This protein binds this small molecule.
Small molecule (SMILES): CC(=O)N[C@@H]1[C@@H](O)[C@H](O)[C@@H](CO)O[C@H]1O

Sequence of chain 1.B:
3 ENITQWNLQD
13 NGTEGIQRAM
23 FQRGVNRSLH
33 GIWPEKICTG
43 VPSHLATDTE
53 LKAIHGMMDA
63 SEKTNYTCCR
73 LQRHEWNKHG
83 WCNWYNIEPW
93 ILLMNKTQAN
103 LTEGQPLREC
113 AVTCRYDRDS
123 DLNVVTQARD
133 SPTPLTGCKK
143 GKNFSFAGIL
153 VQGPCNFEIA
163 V

Binding-site contacts:
Ligand atom C5 contacts residue ALA149 of chain 1.B at 3.8 Å (hydrophobic).
Ligand atom C8 contacts residue GLY26 of chain 1.B at 3.2 Å.
Ligand atom C1 contacts residue ASN28 of chain 1.B at 1.4 Å.
Ligand atom N2 contacts residue ASN28 of chain 1.B at 2.9 Å (h-bond).
Ligand atom C7 contacts residue GLY26 of chain 1.B at 4.4 Å.
Ligand atom C6 contacts residue GLY150 of chain 1.B at 4.5 Å.
Ligand atom O6 contacts residue ILE151 of chain 1.B at 3.5 Å.
Ligand atom O5 contacts residue ALA149 of chain 1.B at 3.4 Å (h-bond).
Ligand atom C3 contacts residue ASN28 of chain 1.B at 3.8 Å.
Ligand atom O7 contacts residue ASN28 of chain 1.B at 3.7 Å.
Ligand atom C1 contacts residue ALA149 of chain 1.B at 4.2 Å (hydrophobic).
Ligand atom C6 contacts residue ALA149 of chain 1.B at 3.6 Å (hydrophobic).
Ligand atom C7 contacts residue ASN28 of chain 1.B at 3.4 Å.
Ligand atom C8 contacts residue ASN28 of chain 1.B at 4.4 Å.
Ligand atom C2 contacts residue ASN28 of chain 1.B at 2.4 Å.
Ligand atom C6 contacts residue ILE151 of chain 1.B at 4.2 Å (hydrophobic).
Ligand atom C4 contacts residue ASN28 of chain 1.B at 4.2 Å.
Ligand atom O5 contacts residue ASN28 of chain 1.B at 2.3 Å (h-bond).
Ligand atom C5 contacts residue ASN28 of chain 1.B at 3.6 Å.
Ligand atom O6 contacts residue ALA149 of chain 1.B at 4.1 Å.